Sequence of chain 1.A:
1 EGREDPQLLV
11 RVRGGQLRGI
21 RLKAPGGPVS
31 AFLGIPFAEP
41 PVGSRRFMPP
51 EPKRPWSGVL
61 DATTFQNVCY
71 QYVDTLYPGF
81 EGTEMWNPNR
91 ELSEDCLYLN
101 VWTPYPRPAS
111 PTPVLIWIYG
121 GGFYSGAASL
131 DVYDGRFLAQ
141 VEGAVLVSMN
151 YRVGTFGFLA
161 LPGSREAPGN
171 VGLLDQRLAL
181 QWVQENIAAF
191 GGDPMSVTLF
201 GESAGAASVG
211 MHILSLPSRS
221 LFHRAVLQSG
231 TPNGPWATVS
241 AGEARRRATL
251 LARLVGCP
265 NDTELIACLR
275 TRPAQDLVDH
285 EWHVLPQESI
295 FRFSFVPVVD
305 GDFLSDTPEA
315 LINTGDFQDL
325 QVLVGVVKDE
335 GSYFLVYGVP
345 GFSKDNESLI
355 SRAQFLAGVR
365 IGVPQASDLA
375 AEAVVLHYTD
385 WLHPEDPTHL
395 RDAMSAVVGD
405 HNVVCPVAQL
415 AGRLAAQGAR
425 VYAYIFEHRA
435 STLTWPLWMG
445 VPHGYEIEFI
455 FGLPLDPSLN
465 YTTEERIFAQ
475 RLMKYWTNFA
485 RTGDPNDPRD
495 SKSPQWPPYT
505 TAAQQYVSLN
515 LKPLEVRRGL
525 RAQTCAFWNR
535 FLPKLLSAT

This small molecule binds to this protein.
Small molecule (SMILES): Cc1ccc(C(=O)NCCCCC[n+]2ccccc2/C=N/O)cc1[N+](=O)[O-]

Binding-site contacts:
Ligand atom C27 contacts residue TRP286 of chain 1.A at 3.2 Å (hydrophobic).
Ligand atom C18 contacts residue TYR124 of chain 1.A at 3.7 Å (hydrophobic).
Ligand atom C11 contacts residue TRP86 of chain 1.A at 3.2 Å (hydrophobic).
Ligand atom O17 contacts residue GLY121 of chain 1.A at 3.2 Å (h-bond).
Ligand atom O17 contacts residue SER203 of chain 1.A at 2.5 Å (h-bond).
Ligand atom C06 contacts residue PHE338 of chain 1.A at 3.7 Å (hydrophobic).
Ligand atom N16 contacts residue GLY122 of chain 1.A at 3.7 Å.
Ligand atom N16 contacts residue GLY121 of chain 1.A at 3.4 Å (h-bond).
Ligand atom C18 contacts residue TRP286 of chain 1.A at 3.2 Å (hydrophobic).
Ligand atom C02 contacts residue TRP286 of chain 1.A at 3.3 Å (hydrophobic).
Ligand atom C12 contacts residue TRP86 of chain 1.A at 3.6 Å (hydrophobic).
Ligand atom O01 contacts residue PHE297 of chain 1.A at 3.4 Å.
Ligand atom C20 contacts residue TRP286 of chain 1.A at 3.4 Å (hydrophobic).
Ligand atom N24 contacts residue TRP286 of chain 1.A at 3.5 Å.
Ligand atom C21 contacts residue TRP286 of chain 1.A at 3.5 Å (hydrophobic).
Ligand atom O26 contacts residue PHE297 of chain 1.A at 3.3 Å.
Ligand atom O26 contacts residue SER298 of chain 1.A at 3.1 Å (h-bond).
Ligand atom C22 contacts residue TRP286 of chain 1.A at 3.7 Å (hydrophobic).
Ligand atom C04 contacts residue TYR341 of chain 1.A at 3.5 Å (hydrophobic).
Ligand atom C23 contacts residue TRP286 of chain 1.A at 3.4 Å (hydrophobic).
Ligand atom C05 contacts residue TYR124 of chain 1.A at 3.7 Å (hydrophobic).
Ligand atom C06 contacts residue TYR124 of chain 1.A at 3.4 Å (hydrophobic).
Ligand atom C15 contacts residue GLY122 of chain 1.A at 3.6 Å.
Ligand atom O17 contacts residue ALA204 of chain 1.A at 3.7 Å.
Ligand atom N03 contacts residue TRP286 of chain 1.A at 3.7 Å.
Ligand atom C07 contacts residue TYR337 of chain 1.A at 3.6 Å (hydrophobic).
Ligand atom O25 contacts residue TRP286 of chain 1.A at 3.0 Å.
Ligand atom C08 contacts residue TYR124 of chain 1.A at 3.6 Å (hydrophobic).
Ligand atom C20 contacts residue TYR72 of chain 1.A at 3.5 Å (hydrophobic).
Ligand atom N16 contacts residue HIS447 of chain 1.A at 3.7 Å.
Ligand atom O25 contacts residue SER298 of chain 1.A at 3.0 Å (h-bond).
Ligand atom C02 contacts residue TYR124 of chain 1.A at 3.7 Å (hydrophobic).
Ligand atom O17 contacts residue GLY122 of chain 1.A at 2.9 Å (h-bond).
Ligand atom C15 contacts residue GLY121 of chain 1.A at 3.3 Å.
Ligand atom C19 contacts residue TYR124 of chain 1.A at 3.6 Å (hydrophobic).
Ligand atom C10 contacts residue TYR337 of chain 1.A at 3.2 Å (hydrophobic).
Ligand atom C19 contacts residue TRP286 of chain 1.A at 3.4 Å (hydrophobic).
Ligand atom N03 contacts residue TYR124 of chain 1.A at 3.4 Å (h-bond).
Ligand atom N16 contacts residue SER203 of chain 1.A at 2.9 Å (h-bond).
Ligand atom C11 contacts residue TYR337 of chain 1.A at 3.6 Å (hydrophobic).